Sequence of chain 1.D:
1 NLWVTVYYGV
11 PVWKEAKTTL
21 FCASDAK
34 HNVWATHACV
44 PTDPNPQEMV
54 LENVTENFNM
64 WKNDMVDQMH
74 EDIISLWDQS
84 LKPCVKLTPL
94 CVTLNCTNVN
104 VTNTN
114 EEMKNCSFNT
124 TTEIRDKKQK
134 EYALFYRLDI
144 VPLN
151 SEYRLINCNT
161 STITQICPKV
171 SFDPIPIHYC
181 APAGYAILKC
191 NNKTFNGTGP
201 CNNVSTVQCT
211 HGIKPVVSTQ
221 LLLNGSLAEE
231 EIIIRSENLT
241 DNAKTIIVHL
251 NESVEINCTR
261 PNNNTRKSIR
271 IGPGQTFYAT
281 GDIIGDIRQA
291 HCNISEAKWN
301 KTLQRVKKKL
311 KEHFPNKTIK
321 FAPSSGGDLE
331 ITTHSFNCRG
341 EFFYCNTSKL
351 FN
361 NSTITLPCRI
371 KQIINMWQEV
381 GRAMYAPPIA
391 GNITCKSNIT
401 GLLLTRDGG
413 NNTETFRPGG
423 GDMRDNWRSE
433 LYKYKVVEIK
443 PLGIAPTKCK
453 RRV

Binding-site contacts:
Ligand atom C1 contacts residue LYS133 of chain 1.D at 4.3 Å.
Ligand atom O5 contacts residue ASN122 of chain 1.D at 2.4 Å (h-bond).
Ligand atom C8 contacts residue GLN132 of chain 1.D at 4.4 Å.
Ligand atom O7 contacts residue LYS133 of chain 1.D at 4.2 Å.
Ligand atom C8 contacts residue LYS131 of chain 1.D at 3.4 Å.
Ligand atom C1 contacts residue ASN122 of chain 1.D at 1.4 Å.
Ligand atom C7 contacts residue ASN122 of chain 1.D at 3.9 Å.
Ligand atom C3 contacts residue ASN122 of chain 1.D at 3.9 Å.
Ligand atom C6 contacts residue LYS133 of chain 1.D at 4.4 Å.
Ligand atom O6 contacts residue LYS133 of chain 1.D at 3.7 Å.
Ligand atom C4 contacts residue ASN122 of chain 1.D at 4.3 Å.
Ligand atom O7 contacts residue ASN122 of chain 1.D at 4.0 Å.
Ligand atom C2 contacts residue ASN122 of chain 1.D at 2.5 Å.
Ligand atom N2 contacts residue ASN122 of chain 1.D at 3.0 Å (h-bond).
Ligand atom C2 contacts residue LYS133 of chain 1.D at 3.9 Å.
Ligand atom C5 contacts residue ASN122 of chain 1.D at 3.7 Å.
Ligand atom O5 contacts residue LYS133 of chain 1.D at 3.8 Å.
Ligand atom O7 contacts residue LYS131 of chain 1.D at 4.5 Å.
Ligand atom C4 contacts residue LYS133 of chain 1.D at 4.3 Å.
Ligand atom C7 contacts residue LYS131 of chain 1.D at 4.3 Å.

This protein binds this small molecule.
Small molecule (SMILES): CC(=O)N[C@@H]1[C@@H](O)[C@H](O)[C@@H](CO)O[C@H]1O